Binding-site contacts:
Ligand atom N3A contacts residue PRO174 of chain 49.A at 3.3 Å (h-bond).
Ligand atom C2C contacts residue MET221 of chain 49.A at 3.3 Å (hydrophobic).
Ligand atom N2 contacts residue MET221 of chain 49.A at 3.9 Å.
Ligand atom C4A contacts residue VAL176 of chain 49.A at 3.9 Å (hydrophobic).
Ligand atom C2A contacts residue PHE186 of chain 49.A at 3.6 Å (hydrophobic).
Ligand atom C3B contacts residue TYR152 of chain 49.A at 3.9 Å (hydrophobic).
Ligand atom CL2 contacts residue TYR128 of chain 49.A at 3.4 Å.
Ligand atom C5B contacts residue PHE186 of chain 49.A at 3.8 Å (hydrophobic).
Ligand atom C3C contacts residue ILE104 of chain 49.A at 3.6 Å (hydrophobic).
Ligand atom CL1 contacts residue LEU25 of chain 49.C at 3.5 Å.
Ligand atom C5 contacts residue LEU106 of chain 49.A at 3.7 Å (hydrophobic).
Ligand atom C4B contacts residue PHE186 of chain 49.A at 3.6 Å (hydrophobic).
Ligand atom C1C contacts residue TYR128 of chain 49.A at 3.6 Å (hydrophobic).
Ligand atom C2C contacts residue ILE104 of chain 49.A at 3.9 Å (hydrophobic).
Ligand atom CL2 contacts residue MET224 of chain 49.A at 3.2 Å.
Ligand atom C4C contacts residue VAL191 of chain 49.A at 3.7 Å (hydrophobic).
Ligand atom O1A contacts residue MET224 of chain 49.A at 3.9 Å.
Ligand atom O1B contacts residue VAL188 of chain 49.A at 3.8 Å.
Ligand atom C4A contacts residue ALA150 of chain 49.A at 3.9 Å (hydrophobic).
Ligand atom C1C contacts residue LEU106 of chain 49.A at 3.9 Å (hydrophobic).
Ligand atom C5 contacts residue MET221 of chain 49.A at 3.9 Å (hydrophobic).
Ligand atom N2 contacts residue ASN219 of chain 49.A at 3.5 Å (h-bond).
Ligand atom C4A contacts residue PRO174 of chain 49.A at 3.2 Å (hydrophobic).
Ligand atom O1 contacts residue MET221 of chain 49.A at 3.4 Å (h-bond).
Ligand atom C3C contacts residue TYR128 of chain 49.A at 3.8 Å (hydrophobic).
Ligand atom C31 contacts residue ASN219 of chain 49.A at 3.7 Å.
Ligand atom O1 contacts residue LEU106 of chain 49.A at 3.7 Å.
Ligand atom C5A contacts residue ALA150 of chain 49.A at 3.4 Å (hydrophobic).
Ligand atom C4B contacts residue TYR152 of chain 49.A at 3.7 Å (hydrophobic).
Ligand atom CL1 contacts residue VAL188 of chain 49.A at 3.7 Å.
Ligand atom C5A contacts residue VAL176 of chain 49.A at 3.8 Å (hydrophobic).
Ligand atom C3B contacts residue ALA24 of chain 49.C at 4.0 Å (hydrophobic).
Ligand atom C4A contacts residue SER175 of chain 49.A at 3.6 Å.
Ligand atom C4 contacts residue TYR197 of chain 49.A at 3.6 Å (hydrophobic).
Ligand atom N3A contacts residue ALA24 of chain 49.C at 3.8 Å.
Ligand atom CL2 contacts residue ILE104 of chain 49.A at 3.4 Å.
Ligand atom C31 contacts residue TYR197 of chain 49.A at 3.6 Å (hydrophobic).
Ligand atom C5B contacts residue MET224 of chain 49.A at 3.8 Å (hydrophobic).
Ligand atom O1A contacts residue PHE186 of chain 49.A at 3.4 Å.
Ligand atom C5C contacts residue TYR152 of chain 49.A at 3.8 Å (hydrophobic).

A protein and the small-molecule ligand that binds it are described below.
Small molecule (SMILES): Cc1cc(CCCCCOc2c(Cl)cc(C3=NCCO3)cc2Cl)on1

Sequence of chain 49.C:
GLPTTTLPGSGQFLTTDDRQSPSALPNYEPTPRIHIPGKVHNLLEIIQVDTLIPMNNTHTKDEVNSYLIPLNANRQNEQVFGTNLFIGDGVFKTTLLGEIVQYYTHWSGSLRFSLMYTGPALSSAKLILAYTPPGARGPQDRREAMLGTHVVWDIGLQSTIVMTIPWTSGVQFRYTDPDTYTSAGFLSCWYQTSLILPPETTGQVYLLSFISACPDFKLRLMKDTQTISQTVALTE

Sequence of chain 50.C:
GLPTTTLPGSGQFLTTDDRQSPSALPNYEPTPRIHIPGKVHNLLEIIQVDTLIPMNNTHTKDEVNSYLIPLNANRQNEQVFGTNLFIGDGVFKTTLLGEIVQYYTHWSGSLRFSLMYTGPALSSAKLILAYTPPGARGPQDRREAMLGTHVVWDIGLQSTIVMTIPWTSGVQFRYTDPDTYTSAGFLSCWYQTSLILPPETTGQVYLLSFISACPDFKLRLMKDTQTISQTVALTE

Sequence of chain 49.A:
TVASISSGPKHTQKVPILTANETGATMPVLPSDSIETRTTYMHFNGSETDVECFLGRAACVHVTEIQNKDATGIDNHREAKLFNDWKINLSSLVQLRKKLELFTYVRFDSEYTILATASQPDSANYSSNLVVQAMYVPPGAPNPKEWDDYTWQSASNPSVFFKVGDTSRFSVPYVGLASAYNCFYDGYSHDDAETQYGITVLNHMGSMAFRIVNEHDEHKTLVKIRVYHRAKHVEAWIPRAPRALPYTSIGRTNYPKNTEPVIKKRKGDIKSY